Sequence of chain 4.A:
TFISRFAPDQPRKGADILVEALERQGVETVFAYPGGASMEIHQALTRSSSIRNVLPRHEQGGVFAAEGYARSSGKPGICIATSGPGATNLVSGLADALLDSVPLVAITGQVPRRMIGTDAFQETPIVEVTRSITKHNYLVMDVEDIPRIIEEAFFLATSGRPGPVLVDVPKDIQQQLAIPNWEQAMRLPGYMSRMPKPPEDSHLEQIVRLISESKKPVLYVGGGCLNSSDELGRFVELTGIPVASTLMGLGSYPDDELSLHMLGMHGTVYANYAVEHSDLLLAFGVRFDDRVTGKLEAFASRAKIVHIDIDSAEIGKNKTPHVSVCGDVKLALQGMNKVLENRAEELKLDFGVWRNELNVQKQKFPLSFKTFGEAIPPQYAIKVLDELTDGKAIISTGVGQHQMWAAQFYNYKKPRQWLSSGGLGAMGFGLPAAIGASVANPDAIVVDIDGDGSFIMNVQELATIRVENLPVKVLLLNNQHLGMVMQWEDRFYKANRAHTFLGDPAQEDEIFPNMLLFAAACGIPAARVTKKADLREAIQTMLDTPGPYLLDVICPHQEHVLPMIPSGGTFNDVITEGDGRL

Binding-site contacts:
Ligand atom O2A contacts residue ASP453 of chain 1.A at 2.9 Å (salt-bridge).
Ligand atom N4' contacts residue GLY426 of chain 1.A at 2.9 Å (h-bond).
Ligand atom O1A contacts residue SER455 of chain 1.A at 2.5 Å (h-bond).
Ligand atom S1 contacts residue VAL400 of chain 1.A at 3.2 Å (h-bond).
Ligand atom CM4 contacts residue PRO34 of chain 4.A at 3.2 Å (hydrophobic).
Ligand atom N3' contacts residue MET428 of chain 1.A at 3.2 Å (h-bond).
Ligand atom PB contacts residue HIS403 of chain 1.A at 3.6 Å.
Ligand atom O3B contacts residue HIS403 of chain 1.A at 3.0 Å (h-bond).
Ligand atom O1A contacts residue VAL400 of chain 1.A at 3.5 Å (h-bond).
Ligand atom O3A contacts residue MG1 of chain 1.B at 3.4 Å.
Ligand atom N3' contacts residue PRO85 of chain 4.A at 3.5 Å.
Ligand atom O2B contacts residue HIS482 of chain 1.A at 3.1 Å (h-bond).
Ligand atom O7 contacts residue LEU483 of chain 1.A at 3.4 Å.
Ligand atom PB contacts residue GLN402 of chain 1.A at 3.6 Å.
Ligand atom O2A contacts residue HIS482 of chain 1.A at 3.1 Å (h-bond).
Ligand atom C6' contacts residue GLU59 of chain 4.A at 3.2 Å.
Ligand atom O1B contacts residue MET485 of chain 1.A at 3.2 Å (h-bond).
Ligand atom C5' contacts residue MET428 of chain 1.A at 3.6 Å (hydrophobic).
Ligand atom O2A contacts residue GLY454 of chain 1.A at 3.0 Å (h-bond).
Ligand atom O2B contacts residue GLY484 of chain 1.A at 2.7 Å (h-bond).
Ligand atom O1B contacts residue GLY401 of chain 1.A at 3.2 Å.
Ligand atom O2A contacts residue MG1 of chain 1.B at 2.1 Å.
Ligand atom CM2 contacts residue MET428 of chain 1.A at 3.5 Å (hydrophobic).
Ligand atom O1B contacts residue GLY484 of chain 1.A at 3.5 Å (h-bond).
Ligand atom O2B contacts residue MG1 of chain 1.B at 2.1 Å.
Ligand atom C4 contacts residue MET428 of chain 1.A at 3.5 Å (hydrophobic).
Ligand atom S1 contacts residue GLY401 of chain 1.A at 3.5 Å.
Ligand atom PA contacts residue MG1 of chain 1.B at 3.2 Å.
Ligand atom O2B contacts residue ASN480 of chain 1.A at 2.8 Å (h-bond).
Ligand atom C7 contacts residue VAL400 of chain 1.A at 3.4 Å (hydrophobic).
Ligand atom O1B contacts residue GLN402 of chain 1.A at 2.6 Å (h-bond).
Ligand atom CM2 contacts residue ASN89 of chain 4.A at 3.4 Å.
Ligand atom O3A contacts residue HIS403 of chain 1.A at 2.9 Å (h-bond).
Ligand atom O3B contacts residue ASN480 of chain 1.A at 3.6 Å (h-bond).
Ligand atom C4' contacts residue MET428 of chain 1.A at 3.5 Å (hydrophobic).
Ligand atom N1' contacts residue GLU59 of chain 4.A at 2.9 Å (salt-bridge).
Ligand atom N4' contacts residue GLN122 of chain 4.A at 3.1 Å (h-bond).
Ligand atom PB contacts residue MG1 of chain 1.B at 3.2 Å.
Ligand atom O3B contacts residue GLN402 of chain 1.A at 3.5 Å (h-bond).
Ligand atom C7 contacts residue MET428 of chain 1.A at 3.6 Å (hydrophobic).

Sequence of chain 1.A:
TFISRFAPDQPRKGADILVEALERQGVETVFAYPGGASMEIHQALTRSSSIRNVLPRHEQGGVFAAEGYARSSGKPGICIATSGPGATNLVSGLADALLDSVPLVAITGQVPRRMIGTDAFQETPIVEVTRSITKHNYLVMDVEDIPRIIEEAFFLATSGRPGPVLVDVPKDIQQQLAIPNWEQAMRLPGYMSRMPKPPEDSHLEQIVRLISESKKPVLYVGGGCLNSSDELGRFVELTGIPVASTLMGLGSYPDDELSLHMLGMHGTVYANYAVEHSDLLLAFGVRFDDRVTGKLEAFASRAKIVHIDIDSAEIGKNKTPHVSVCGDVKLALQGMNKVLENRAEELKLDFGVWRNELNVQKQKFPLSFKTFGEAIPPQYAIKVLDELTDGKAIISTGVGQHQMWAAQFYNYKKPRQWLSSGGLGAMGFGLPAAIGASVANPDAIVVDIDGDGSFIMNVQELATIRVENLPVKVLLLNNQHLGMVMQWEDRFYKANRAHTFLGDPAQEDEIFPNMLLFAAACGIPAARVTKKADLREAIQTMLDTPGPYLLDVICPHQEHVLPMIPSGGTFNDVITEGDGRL

A protein and the small-molecule ligand that binds it are described below.
Small molecule (SMILES): C/C(NCc1cnc(C)nc1N)=C(/S)CCO[P](=O)([O-])O[P](=O)([O-])O